Sequence of chain 1.G:
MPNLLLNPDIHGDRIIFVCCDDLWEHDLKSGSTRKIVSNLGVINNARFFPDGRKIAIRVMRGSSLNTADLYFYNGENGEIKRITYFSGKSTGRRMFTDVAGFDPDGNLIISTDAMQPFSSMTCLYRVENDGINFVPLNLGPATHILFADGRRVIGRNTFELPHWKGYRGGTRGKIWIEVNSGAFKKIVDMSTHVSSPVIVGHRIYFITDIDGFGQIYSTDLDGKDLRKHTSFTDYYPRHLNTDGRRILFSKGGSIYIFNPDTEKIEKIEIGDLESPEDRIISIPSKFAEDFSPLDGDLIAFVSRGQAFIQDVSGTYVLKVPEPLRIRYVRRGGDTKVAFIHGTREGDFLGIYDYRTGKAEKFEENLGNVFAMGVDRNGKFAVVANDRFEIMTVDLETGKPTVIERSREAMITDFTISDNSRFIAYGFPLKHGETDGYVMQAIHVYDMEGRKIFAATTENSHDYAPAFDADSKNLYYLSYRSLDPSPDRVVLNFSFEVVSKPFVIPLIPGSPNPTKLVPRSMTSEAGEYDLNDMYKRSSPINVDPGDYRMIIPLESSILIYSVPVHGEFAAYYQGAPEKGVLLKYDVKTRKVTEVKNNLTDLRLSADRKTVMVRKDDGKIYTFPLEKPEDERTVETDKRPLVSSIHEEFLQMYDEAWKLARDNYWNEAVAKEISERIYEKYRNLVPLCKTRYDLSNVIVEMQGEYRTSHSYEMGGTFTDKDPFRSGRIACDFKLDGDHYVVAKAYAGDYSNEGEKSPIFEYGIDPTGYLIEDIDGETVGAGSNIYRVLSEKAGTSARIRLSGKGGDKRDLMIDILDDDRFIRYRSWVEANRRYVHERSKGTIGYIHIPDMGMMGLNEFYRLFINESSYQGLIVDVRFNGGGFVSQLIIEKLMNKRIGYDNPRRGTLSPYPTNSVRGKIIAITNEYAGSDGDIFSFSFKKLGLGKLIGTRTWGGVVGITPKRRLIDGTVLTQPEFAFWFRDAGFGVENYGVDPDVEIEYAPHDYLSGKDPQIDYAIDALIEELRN

A small-molecule ligand and the protein it binds are described below.
Small molecule (SMILES): CC(C)[C@H](NC(=O)[C@@H](N)CCCN=C(N)N)C(=O)N[C@@H](CCCN=C(N)N)C(=O)N[C@]1(CCCCN)CC1=O

Sequence of chain 1.E:
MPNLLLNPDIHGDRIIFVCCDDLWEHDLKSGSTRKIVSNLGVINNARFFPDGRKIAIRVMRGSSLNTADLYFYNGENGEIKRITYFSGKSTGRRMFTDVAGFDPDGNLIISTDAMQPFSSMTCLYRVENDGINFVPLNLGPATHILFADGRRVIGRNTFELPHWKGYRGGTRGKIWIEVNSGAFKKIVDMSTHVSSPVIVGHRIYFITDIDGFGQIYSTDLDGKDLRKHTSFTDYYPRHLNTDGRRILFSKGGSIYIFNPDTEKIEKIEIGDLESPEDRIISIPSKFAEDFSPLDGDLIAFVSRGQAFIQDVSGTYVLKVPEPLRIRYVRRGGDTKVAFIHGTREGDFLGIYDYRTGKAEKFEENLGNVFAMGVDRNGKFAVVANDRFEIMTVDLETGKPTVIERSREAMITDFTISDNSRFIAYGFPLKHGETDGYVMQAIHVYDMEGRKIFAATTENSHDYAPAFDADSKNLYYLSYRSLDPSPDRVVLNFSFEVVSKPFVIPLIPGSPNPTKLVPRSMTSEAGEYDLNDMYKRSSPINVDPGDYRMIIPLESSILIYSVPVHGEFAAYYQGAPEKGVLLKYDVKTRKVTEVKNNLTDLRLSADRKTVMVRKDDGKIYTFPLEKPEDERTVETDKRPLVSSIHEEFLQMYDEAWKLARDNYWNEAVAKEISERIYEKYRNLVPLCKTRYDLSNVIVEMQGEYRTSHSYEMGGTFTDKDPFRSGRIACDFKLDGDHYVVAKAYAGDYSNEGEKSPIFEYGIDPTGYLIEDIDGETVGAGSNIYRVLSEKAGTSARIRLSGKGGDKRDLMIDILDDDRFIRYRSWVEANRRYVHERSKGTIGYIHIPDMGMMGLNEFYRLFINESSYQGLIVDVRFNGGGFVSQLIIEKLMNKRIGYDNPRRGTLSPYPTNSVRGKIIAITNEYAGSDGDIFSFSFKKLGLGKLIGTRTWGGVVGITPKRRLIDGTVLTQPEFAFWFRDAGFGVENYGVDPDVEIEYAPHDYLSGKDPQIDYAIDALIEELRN

Binding-site contacts:
Ligand atom CA contacts residue HIS746 of chain 1.E at 2.9 Å.
Ligand atom CB contacts residue SER965 of chain 1.E at 3.6 Å.
Ligand atom CG1 contacts residue ASP936 of chain 1.G at 3.2 Å.
Ligand atom C contacts residue THR995 of chain 1.E at 3.3 Å.
Ligand atom CE contacts residue ILE969 of chain 1.E at 3.5 Å (hydrophobic).
Ligand atom C contacts residue SER965 of chain 1.E at 1.9 Å.
Ligand atom NH2 contacts residue TYR609 of chain 1.E at 3.3 Å (h-bond).
Ligand atom N contacts residue THR995 of chain 1.E at 3.6 Å (h-bond).
Ligand atom CZ contacts residue TYR609 of chain 1.E at 3.4 Å (hydrophobic).
Ligand atom O contacts residue GLY918 of chain 1.E at 3.5 Å (h-bond).
Ligand atom NH2 contacts residue PHE531 of chain 1.G at 3.3 Å.
Ligand atom N contacts residue ILE994 of chain 1.E at 3.6 Å.
Ligand atom CA contacts residue D101 of chain 1.O at 2.6 Å.
Ligand atom O contacts residue PHE919 of chain 1.E at 3.2 Å.
Ligand atom C1 contacts residue GLY990 of chain 1.E at 3.4 Å.
Ligand atom C contacts residue HIS746 of chain 1.E at 2.9 Å.
Ligand atom N contacts residue D101 of chain 1.O at 1.5 Å.
Ligand atom NH1 contacts residue GLU605 of chain 1.E at 3.3 Å (salt-bridge).
Ligand atom C contacts residue ASP966 of chain 1.E at 3.3 Å.
Ligand atom O contacts residue ILE994 of chain 1.E at 3.2 Å (h-bond).
Ligand atom O contacts residue GLY993 of chain 1.E at 2.9 Å.
Ligand atom N contacts residue GLY918 of chain 1.E at 3.2 Å (h-bond).
Ligand atom C1 contacts residue SER965 of chain 1.E at 1.6 Å.
Ligand atom O contacts residue ASP966 of chain 1.E at 3.1 Å (salt-bridge).
Ligand atom C contacts residue GLY918 of chain 1.E at 3.3 Å.
Ligand atom O contacts residue THR995 of chain 1.E at 3.0 Å (h-bond).
Ligand atom O contacts residue GLY917 of chain 1.E at 3.2 Å.
Ligand atom CB contacts residue ASP966 of chain 1.E at 3.3 Å.
Ligand atom NZ contacts residue ASP936 of chain 1.G at 3.1 Å (salt-bridge).
Ligand atom CA contacts residue SER965 of chain 1.E at 3.2 Å.
Ligand atom O contacts residue SER965 of chain 1.E at 2.1 Å.
Ligand atom CD contacts residue ILE969 of chain 1.E at 3.6 Å (hydrophobic).
Ligand atom O contacts residue GLY918 of chain 1.E at 2.9 Å (h-bond).
Ligand atom C1 contacts residue HIS746 of chain 1.E at 1.6 Å.
Ligand atom N contacts residue HIS746 of chain 1.E at 3.6 Å (h-bond).
Ligand atom NH1 contacts residue TYR609 of chain 1.E at 3.4 Å (h-bond).
Ligand atom NE contacts residue PHE919 of chain 1.E at 3.6 Å.
Ligand atom NE contacts residue TYR609 of chain 1.E at 3.2 Å (h-bond).
Ligand atom CA contacts residue GLY918 of chain 1.E at 3.1 Å.
Ligand atom CB contacts residue D101 of chain 1.O at 3.0 Å.